Sequence of chain 1.D:
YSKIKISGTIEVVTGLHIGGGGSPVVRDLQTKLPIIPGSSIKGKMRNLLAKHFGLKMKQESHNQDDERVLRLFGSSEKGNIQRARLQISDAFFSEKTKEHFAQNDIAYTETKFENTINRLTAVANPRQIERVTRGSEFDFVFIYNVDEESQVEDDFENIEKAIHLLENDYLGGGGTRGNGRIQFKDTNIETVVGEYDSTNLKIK

Binding-site contacts:
Ligand atom P contacts residue SER33 of chain 1.C at 4.4 Å.
Ligand atom C2 contacts residue ALA134 of chain 1.A at 3.0 Å (hydrophobic).
Ligand atom C1' contacts residue ASN135 of chain 1.A at 4.3 Å.
Ligand atom N1 contacts residue PRO136 of chain 1.A at 4.3 Å.
Ligand atom O2' contacts residue ALA134 of chain 1.A at 4.0 Å.
Ligand atom C6 contacts residue ARG137 of chain 1.C at 4.3 Å.
Ligand atom N1 contacts residue ALA134 of chain 1.A at 3.8 Å.
Ligand atom C5 contacts residue ALA134 of chain 1.A at 4.1 Å (hydrophobic).
Ligand atom C2 contacts residue ASN135 of chain 1.A at 4.0 Å.
Ligand atom N1 contacts residue ASN125 of chain 1.A at 4.3 Å.
Ligand atom O3' contacts residue ASN135 of chain 1.A at 4.0 Å.
Ligand atom N9 contacts residue ALA134 of chain 1.A at 3.9 Å.
Ligand atom N3 contacts residue ALA134 of chain 1.A at 2.6 Å (h-bond).
Ligand atom N6 contacts residue ARG137 of chain 1.C at 4.3 Å.
Ligand atom N3 contacts residue ARG137 of chain 1.C at 4.1 Å.
Ligand atom N7 contacts residue SER33 of chain 1.C at 4.4 Å.
Ligand atom C2' contacts residue VAL133 of chain 1.A at 4.2 Å (hydrophobic).
Ligand atom O2 contacts residue GLU87 of chain 1.D at 4.4 Å.
Ligand atom N3 contacts residue VAL133 of chain 1.A at 4.2 Å.
Ligand atom N9 contacts residue ASN135 of chain 1.A at 4.1 Å.
Ligand atom C2' contacts residue ALA134 of chain 1.A at 3.6 Å (hydrophobic).
Ligand atom N3 contacts residue ASN135 of chain 1.A at 4.3 Å.
Ligand atom C1' contacts residue ALA134 of chain 1.A at 4.1 Å (hydrophobic).
Ligand atom C4 contacts residue ASN135 of chain 1.A at 4.1 Å.
Ligand atom N6 contacts residue PRO136 of chain 1.A at 3.2 Å.
Ligand atom OP2 contacts residue SER33 of chain 1.C at 4.4 Å.
Ligand atom C2 contacts residue ARG137 of chain 1.C at 4.0 Å.
Ligand atom O2' contacts residue VAL133 of chain 1.A at 3.1 Å.
Ligand atom O2' contacts residue ASN135 of chain 1.A at 4.0 Å.
Ligand atom C4 contacts residue ALA134 of chain 1.A at 3.2 Å (hydrophobic).
Ligand atom C2' contacts residue ASN135 of chain 1.A at 3.3 Å.
Ligand atom C3' contacts residue ASN135 of chain 1.A at 3.8 Å.
Ligand atom N1 contacts residue ASN135 of chain 1.A at 4.3 Å.
Ligand atom N1 contacts residue ARG137 of chain 1.C at 3.8 Å.
Ligand atom C5 contacts residue PRO136 of chain 1.A at 4.2 Å (hydrophobic).
Ligand atom C6 contacts residue PRO136 of chain 1.A at 3.8 Å (hydrophobic).
Ligand atom C1' contacts residue PRO136 of chain 1.C at 4.5 Å (hydrophobic).
Ligand atom C4 contacts residue ARG137 of chain 1.C at 4.2 Å.
Ligand atom C6 contacts residue ALA134 of chain 1.A at 4.3 Å (hydrophobic).

This small molecule binds to this protein.
Small molecule (SMILES): Nc1nc(=O)c2ncn([C@@H]3O[C@H](CO[P](=O)(O)O[C@H]4[C@@H](O)[C@H](n5ccc(=O)[nH]c5=O)O[C@@H]4CO[P](=O)(O)O[C@H]4[C@@H](O)[C@H](n5cnc6c(N)ncnc65)O[C@@H]4CO[P](=O)(O)O[C@H]4[C@@H](O)[C@H](n5cnc6c(N)ncnc65)O[C@@H]4COP(=O)=O)[C@@H](O[P](=O)(O)OC[C@H]4O[C@@H](n5cnc6c(N)ncnc65)[C@H](O)[C@@H]4O)[C@H]3O)c2[nH]1

Sequence of chain 1.A:
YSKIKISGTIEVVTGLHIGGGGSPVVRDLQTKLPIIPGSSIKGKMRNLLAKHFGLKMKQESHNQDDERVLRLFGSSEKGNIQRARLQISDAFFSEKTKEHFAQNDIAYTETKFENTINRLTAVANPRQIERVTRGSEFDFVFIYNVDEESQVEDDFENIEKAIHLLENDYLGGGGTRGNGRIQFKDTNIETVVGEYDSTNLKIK

Sequence of chain 1.C:
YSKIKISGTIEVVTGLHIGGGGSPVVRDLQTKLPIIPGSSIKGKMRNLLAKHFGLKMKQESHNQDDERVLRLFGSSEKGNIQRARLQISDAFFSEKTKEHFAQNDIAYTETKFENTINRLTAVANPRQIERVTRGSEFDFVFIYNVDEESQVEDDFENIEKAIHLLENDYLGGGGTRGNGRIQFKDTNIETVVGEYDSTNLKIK